Sequence of chain 1.B:
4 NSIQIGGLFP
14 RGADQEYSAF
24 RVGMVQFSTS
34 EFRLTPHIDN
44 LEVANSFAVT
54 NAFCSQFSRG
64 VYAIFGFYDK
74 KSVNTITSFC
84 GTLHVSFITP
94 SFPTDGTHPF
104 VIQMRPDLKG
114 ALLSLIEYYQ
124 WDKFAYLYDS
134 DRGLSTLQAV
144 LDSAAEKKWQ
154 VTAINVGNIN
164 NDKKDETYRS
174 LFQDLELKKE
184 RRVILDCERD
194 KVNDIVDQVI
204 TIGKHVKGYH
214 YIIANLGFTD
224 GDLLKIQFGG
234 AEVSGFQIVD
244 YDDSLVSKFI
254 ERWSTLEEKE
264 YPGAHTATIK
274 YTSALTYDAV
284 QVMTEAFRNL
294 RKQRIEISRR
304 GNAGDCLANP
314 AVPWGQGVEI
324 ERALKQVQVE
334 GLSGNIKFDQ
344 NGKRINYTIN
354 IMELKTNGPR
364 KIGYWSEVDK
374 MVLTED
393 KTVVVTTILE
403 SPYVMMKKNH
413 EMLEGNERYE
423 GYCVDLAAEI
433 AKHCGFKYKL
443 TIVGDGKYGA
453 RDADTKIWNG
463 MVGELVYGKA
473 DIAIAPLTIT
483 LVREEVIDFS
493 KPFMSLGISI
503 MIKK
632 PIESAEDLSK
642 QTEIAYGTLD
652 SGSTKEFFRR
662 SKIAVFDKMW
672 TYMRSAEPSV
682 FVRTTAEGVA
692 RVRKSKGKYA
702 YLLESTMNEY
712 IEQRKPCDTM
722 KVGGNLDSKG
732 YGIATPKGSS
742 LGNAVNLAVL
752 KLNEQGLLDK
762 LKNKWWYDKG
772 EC

This protein binds this small molecule.
Small molecule (SMILES): N[C@@H](Cn1oc(=O)[nH]c1=O)C(=O)O

Binding-site contacts:
Ligand atom N14 contacts residue LEU650 of chain 1.B at 3.5 Å.
Ligand atom C02 contacts residue GLU705 of chain 1.B at 3.3 Å.
Ligand atom NP3 contacts residue PRO478 of chain 1.B at 2.7 Å (h-bond).
Ligand atom O16 contacts residue THR480 of chain 1.B at 2.9 Å (h-bond).
Ligand atom C02 contacts residue SER654 of chain 1.B at 3.2 Å.
Ligand atom O18 contacts residue GLY653 of chain 1.B at 3.4 Å.
Ligand atom C05 contacts residue GLU705 of chain 1.B at 3.6 Å.
Ligand atom C02 contacts residue THR480 of chain 1.B at 3.4 Å.
Ligand atom C01 contacts residue TYR450 of chain 1.B at 3.5 Å (hydrophobic).
Ligand atom C01 contacts residue ARG485 of chain 1.B at 3.4 Å.
Ligand atom N15 contacts residue GLU705 of chain 1.B at 3.9 Å.
Ligand atom C04 contacts residue THR655 of chain 1.B at 3.4 Å.
Ligand atom C05 contacts residue THR655 of chain 1.B at 3.9 Å.
Ligand atom O19 contacts residue LEU704 of chain 1.B at 3.5 Å.
Ligand atom C03 contacts residue TYR450 of chain 1.B at 3.5 Å (hydrophobic).
Ligand atom C03 contacts residue LEU650 of chain 1.B at 4.0 Å (hydrophobic).
Ligand atom NP3 contacts residue TYR732 of chain 1.B at 3.8 Å.
Ligand atom O16 contacts residue LEU479 of chain 1.B at 3.6 Å.
Ligand atom O17 contacts residue SER654 of chain 1.B at 3.0 Å (h-bond).
Ligand atom O19 contacts residue GLU705 of chain 1.B at 2.9 Å (salt-bridge).
Ligand atom O17 contacts residue TYR450 of chain 1.B at 3.5 Å.
Ligand atom C02 contacts residue TYR450 of chain 1.B at 3.9 Å (hydrophobic).
Ligand atom NP3 contacts residue TYR450 of chain 1.B at 3.8 Å.
Ligand atom C01 contacts residue SER654 of chain 1.B at 3.3 Å.
Ligand atom NP3 contacts residue THR480 of chain 1.B at 2.9 Å (h-bond).
Ligand atom O20 contacts residue GLU705 of chain 1.B at 3.3 Å (salt-bridge).
Ligand atom O20 contacts residue MET708 of chain 1.B at 3.4 Å.
Ligand atom NP3 contacts residue GLU705 of chain 1.B at 2.8 Å (salt-bridge).
Ligand atom N14 contacts residue GLU705 of chain 1.B at 4.0 Å.
Ligand atom N15 contacts residue THR655 of chain 1.B at 2.8 Å (h-bond).
Ligand atom C01 contacts residue THR480 of chain 1.B at 3.6 Å.
Ligand atom O17 contacts residue ARG485 of chain 1.B at 2.8 Å (salt-bridge).
Ligand atom C04 contacts residue LEU650 of chain 1.B at 3.9 Å (hydrophobic).
Ligand atom O16 contacts residue ARG485 of chain 1.B at 2.8 Å (salt-bridge).
Ligand atom O18 contacts residue SER654 of chain 1.B at 3.2 Å (h-bond).
Ligand atom O16 contacts residue PRO478 of chain 1.B at 3.7 Å.
Ligand atom O19 contacts residue MET708 of chain 1.B at 3.8 Å.
Ligand atom O16 contacts residue TYR450 of chain 1.B at 3.4 Å.
Ligand atom O18 contacts residue THR655 of chain 1.B at 3.1 Å (h-bond).
Ligand atom O17 contacts residue GLY653 of chain 1.B at 3.4 Å.